Sequence of chain 2.E:
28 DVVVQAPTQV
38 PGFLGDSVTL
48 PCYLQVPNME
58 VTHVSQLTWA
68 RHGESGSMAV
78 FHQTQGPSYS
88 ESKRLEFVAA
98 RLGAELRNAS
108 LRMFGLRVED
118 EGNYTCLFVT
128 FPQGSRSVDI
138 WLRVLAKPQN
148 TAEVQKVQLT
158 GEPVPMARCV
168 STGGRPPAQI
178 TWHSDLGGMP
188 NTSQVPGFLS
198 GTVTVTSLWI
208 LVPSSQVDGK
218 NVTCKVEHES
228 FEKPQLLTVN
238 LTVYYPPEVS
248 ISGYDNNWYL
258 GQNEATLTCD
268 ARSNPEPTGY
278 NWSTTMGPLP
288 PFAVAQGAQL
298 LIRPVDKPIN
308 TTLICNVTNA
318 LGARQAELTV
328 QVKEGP

Binding-site contacts:
Ligand atom C5 contacts residue VAL95 of chain 2.E at 4.5 Å (hydrophobic).
Ligand atom C5 contacts residue ASN105 of chain 2.E at 3.6 Å.
Ligand atom C2 contacts residue ASN105 of chain 2.E at 2.5 Å.
Ligand atom O5 contacts residue VAL95 of chain 2.E at 4.5 Å.
Ligand atom C8 contacts residue PRO48 of chain 2.E at 4.4 Å (hydrophobic).
Ligand atom C7 contacts residue ASN105 of chain 2.E at 3.6 Å.
Ligand atom C3 contacts residue ASN105 of chain 2.E at 3.8 Å.
Ligand atom N2 contacts residue ASN105 of chain 2.E at 2.9 Å (h-bond).
Ligand atom C6 contacts residue VAL95 of chain 2.E at 3.6 Å (hydrophobic).
Ligand atom C1 contacts residue ASN105 of chain 2.E at 1.4 Å.
Ligand atom O7 contacts residue ASN105 of chain 2.E at 4.0 Å.
Ligand atom O6 contacts residue VAL95 of chain 2.E at 2.9 Å (h-bond).
Ligand atom O6 contacts residue ALA96 of chain 2.E at 4.3 Å.
Ligand atom O5 contacts residue ALA96 of chain 2.E at 4.5 Å.
Ligand atom C4 contacts residue ASN105 of chain 2.E at 4.3 Å.
Ligand atom C8 contacts residue TYR50 of chain 2.E at 4.1 Å (hydrophobic).
Ligand atom O5 contacts residue ASN105 of chain 2.E at 2.4 Å (h-bond).

A protein and the small-molecule ligand that binds it are described below.
Small molecule (SMILES): CC(=O)N[C@H]1[C@H](O[C@H]2[C@H](O)[C@@H](NC(C)=O)CO[C@@H]2CO)O[C@H](CO)[C@@H](O[C@@H]2O[C@H](CO)[C@@H](O)[C@H](O)[C@@H]2O)[C@@H]1O